Binding-site contacts:
Ligand atom C6 contacts residue SER1478 of chain 1.A at 3.5 Å.
Ligand atom C6 contacts residue LEU1482 of chain 1.A at 4.2 Å (hydrophobic).
Ligand atom C2 contacts residue PHE1366 of chain 1.A at 4.2 Å (hydrophobic).
Ligand atom C5 contacts residue LEU1308 of chain 1.A at 4.5 Å (hydrophobic).
Ligand atom C1 contacts residue PHE1366 of chain 1.A at 3.0 Å (hydrophobic).
Ligand atom C6 contacts residue SER1448 of chain 1.A at 4.5 Å.
Ligand atom O4 contacts residue LEU1482 of chain 1.A at 4.0 Å.
Ligand atom C5 contacts residue LEU1482 of chain 1.A at 4.2 Å (hydrophobic).
Ligand atom O6 contacts residue GLN1305 of chain 1.A at 4.5 Å.
Ligand atom O3 contacts residue ILE1304 of chain 1.A at 4.5 Å.
Ligand atom O6 contacts residue LEU1308 of chain 1.A at 4.4 Å.
Ligand atom O6 contacts residue MET1452 of chain 1.A at 3.7 Å.
Ligand atom O1 contacts residue PHE1366 of chain 1.A at 2.4 Å.
Ligand atom O6 contacts residue SER1478 of chain 1.A at 2.7 Å.
Ligand atom O3 contacts residue ASN1301 of chain 1.A at 4.2 Å.
Ligand atom O2 contacts residue PHE1366 of chain 1.A at 4.2 Å.
Ligand atom C6 contacts residue MET1452 of chain 1.A at 3.4 Å (hydrophobic).
Ligand atom C6 contacts residue LEU1308 of chain 1.A at 4.0 Å (hydrophobic).
Ligand atom C4 contacts residue LEU1308 of chain 1.A at 4.0 Å (hydrophobic).
Ligand atom O6 contacts residue SER1448 of chain 1.A at 3.5 Å (h-bond).
Ligand atom O1 contacts residue PHE1370 of chain 1.A at 4.4 Å.
Ligand atom O5 contacts residue LEU1482 of chain 1.A at 4.2 Å.
Ligand atom O6 contacts residue LEU1479 of chain 1.A at 4.3 Å.
Ligand atom O2 contacts residue PHE1370 of chain 1.A at 3.8 Å.
Ligand atom C5 contacts residue SER1478 of chain 1.A at 4.4 Å.
Ligand atom O4 contacts residue LEU1308 of chain 1.A at 4.3 Å.
Ligand atom C6 contacts residue PHE1363 of chain 1.A at 4.2 Å (hydrophobic).
Ligand atom O2 contacts residue ILE1304 of chain 1.A at 4.1 Å.
Ligand atom O5 contacts residue PHE1366 of chain 1.A at 3.8 Å.
Ligand atom C2 contacts residue ILE1304 of chain 1.A at 4.0 Å (hydrophobic).

The small molecule below binds the protein below.
Small molecule (SMILES): OC[C@H]1O[C@@H](O[C@@H]2[C@@H](O)[C@H](O[C@@H]3[C@@H](O)[C@H](O[C@@H]4[C@@H](O)[C@H](O)O[C@H](CO)[C@H]4O)O[C@H](CO)[C@H]3O)O[C@H](CO)[C@H]2O)[C@H](O)[C@@H](O)[C@@H]1O

Sequence of chain 1.A:
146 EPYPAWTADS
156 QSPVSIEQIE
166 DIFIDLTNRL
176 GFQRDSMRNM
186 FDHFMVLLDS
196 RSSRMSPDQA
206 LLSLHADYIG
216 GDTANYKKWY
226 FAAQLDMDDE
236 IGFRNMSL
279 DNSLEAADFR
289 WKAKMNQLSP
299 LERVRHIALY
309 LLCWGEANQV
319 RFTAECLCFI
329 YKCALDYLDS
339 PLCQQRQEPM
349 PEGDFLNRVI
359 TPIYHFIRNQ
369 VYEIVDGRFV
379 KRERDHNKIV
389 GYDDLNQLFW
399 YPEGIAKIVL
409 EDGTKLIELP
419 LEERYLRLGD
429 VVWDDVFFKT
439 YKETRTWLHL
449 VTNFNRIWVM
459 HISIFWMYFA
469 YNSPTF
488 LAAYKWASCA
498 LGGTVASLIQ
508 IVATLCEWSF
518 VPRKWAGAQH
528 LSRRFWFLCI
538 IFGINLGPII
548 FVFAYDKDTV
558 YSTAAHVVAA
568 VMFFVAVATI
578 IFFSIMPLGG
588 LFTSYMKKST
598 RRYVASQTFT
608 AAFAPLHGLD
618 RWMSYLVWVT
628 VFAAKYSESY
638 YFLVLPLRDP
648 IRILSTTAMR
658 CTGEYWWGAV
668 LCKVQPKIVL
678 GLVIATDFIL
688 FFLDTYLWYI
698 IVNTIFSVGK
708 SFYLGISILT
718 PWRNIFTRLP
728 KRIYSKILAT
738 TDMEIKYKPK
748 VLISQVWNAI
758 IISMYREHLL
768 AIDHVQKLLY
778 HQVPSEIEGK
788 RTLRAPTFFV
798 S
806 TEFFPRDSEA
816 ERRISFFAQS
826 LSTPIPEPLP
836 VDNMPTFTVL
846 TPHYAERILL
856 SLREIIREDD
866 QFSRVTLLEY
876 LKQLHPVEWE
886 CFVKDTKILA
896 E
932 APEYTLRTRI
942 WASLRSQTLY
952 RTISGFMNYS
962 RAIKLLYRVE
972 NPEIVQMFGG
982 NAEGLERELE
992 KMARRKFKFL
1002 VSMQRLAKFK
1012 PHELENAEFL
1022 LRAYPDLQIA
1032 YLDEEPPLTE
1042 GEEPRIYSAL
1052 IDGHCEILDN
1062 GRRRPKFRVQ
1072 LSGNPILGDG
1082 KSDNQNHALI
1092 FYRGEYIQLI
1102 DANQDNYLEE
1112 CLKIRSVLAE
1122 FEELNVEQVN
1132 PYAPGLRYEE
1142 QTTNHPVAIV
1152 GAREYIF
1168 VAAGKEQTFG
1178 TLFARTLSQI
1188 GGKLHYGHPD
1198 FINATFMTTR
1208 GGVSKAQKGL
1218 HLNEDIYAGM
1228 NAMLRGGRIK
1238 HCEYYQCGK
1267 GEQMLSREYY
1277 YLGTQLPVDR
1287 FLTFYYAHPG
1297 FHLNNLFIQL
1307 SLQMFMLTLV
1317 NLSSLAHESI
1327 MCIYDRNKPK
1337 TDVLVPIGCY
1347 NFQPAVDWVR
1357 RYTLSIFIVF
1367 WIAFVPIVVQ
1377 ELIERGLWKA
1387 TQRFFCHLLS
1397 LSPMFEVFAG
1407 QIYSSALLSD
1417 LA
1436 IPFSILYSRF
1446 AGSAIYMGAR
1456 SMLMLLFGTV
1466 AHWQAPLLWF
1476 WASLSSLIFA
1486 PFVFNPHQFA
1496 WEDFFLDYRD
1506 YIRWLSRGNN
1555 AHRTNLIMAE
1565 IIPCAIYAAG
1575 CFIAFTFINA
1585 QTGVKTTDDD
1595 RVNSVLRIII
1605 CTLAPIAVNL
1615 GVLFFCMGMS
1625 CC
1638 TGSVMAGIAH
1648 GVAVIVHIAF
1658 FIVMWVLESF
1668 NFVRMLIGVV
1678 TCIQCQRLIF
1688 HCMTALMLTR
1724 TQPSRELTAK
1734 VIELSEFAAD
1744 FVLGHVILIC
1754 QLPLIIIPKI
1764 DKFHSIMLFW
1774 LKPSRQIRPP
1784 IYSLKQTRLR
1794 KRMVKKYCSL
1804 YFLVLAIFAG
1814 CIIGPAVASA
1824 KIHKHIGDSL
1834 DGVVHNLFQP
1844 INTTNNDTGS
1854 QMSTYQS